The small molecule below binds the protein below.
Small molecule (SMILES): CC(=O)N[C@@H]1[C@@H](O)[C@H](O)[C@@H](CO)O[C@H]1O

Sequence of chain 1.B:
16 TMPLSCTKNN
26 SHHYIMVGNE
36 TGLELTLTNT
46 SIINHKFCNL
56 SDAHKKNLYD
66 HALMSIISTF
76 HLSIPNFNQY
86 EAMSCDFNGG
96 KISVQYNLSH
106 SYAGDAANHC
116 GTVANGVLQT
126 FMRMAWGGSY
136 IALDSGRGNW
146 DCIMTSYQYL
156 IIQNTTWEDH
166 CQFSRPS

Binding-site contacts:
Ligand atom C5 contacts residue ASN54 of chain 1.B at 3.7 Å.
Ligand atom C2 contacts residue ASN54 of chain 1.B at 2.5 Å.
Ligand atom C3 contacts residue PHE52 of chain 1.B at 4.3 Å (hydrophobic).
Ligand atom C8 contacts residue ASN54 of chain 1.B at 4.5 Å.
Ligand atom C8 contacts residue HIS50 of chain 1.B at 3.8 Å.
Ligand atom O7 contacts residue ASN54 of chain 1.B at 3.5 Å (h-bond).
Ligand atom C5 contacts residue PHE52 of chain 1.B at 4.1 Å (hydrophobic).
Ligand atom N2 contacts residue PHE52 of chain 1.B at 4.3 Å.
Ligand atom O5 contacts residue ASN54 of chain 1.B at 2.4 Å (h-bond).
Ligand atom O4 contacts residue PHE52 of chain 1.B at 4.3 Å.
Ligand atom C3 contacts residue ASN54 of chain 1.B at 3.8 Å.
Ligand atom C1 contacts residue PHE52 of chain 1.B at 4.0 Å (hydrophobic).
Ligand atom C8 contacts residue ASP91 of chain 1.B at 4.2 Å.
Ligand atom N2 contacts residue ASN54 of chain 1.B at 2.9 Å (h-bond).
Ligand atom C4 contacts residue ASN54 of chain 1.B at 4.2 Å.
Ligand atom C1 contacts residue ASN54 of chain 1.B at 1.4 Å.
Ligand atom C7 contacts residue ASN54 of chain 1.B at 3.4 Å.